Sequence of chain 1.C:
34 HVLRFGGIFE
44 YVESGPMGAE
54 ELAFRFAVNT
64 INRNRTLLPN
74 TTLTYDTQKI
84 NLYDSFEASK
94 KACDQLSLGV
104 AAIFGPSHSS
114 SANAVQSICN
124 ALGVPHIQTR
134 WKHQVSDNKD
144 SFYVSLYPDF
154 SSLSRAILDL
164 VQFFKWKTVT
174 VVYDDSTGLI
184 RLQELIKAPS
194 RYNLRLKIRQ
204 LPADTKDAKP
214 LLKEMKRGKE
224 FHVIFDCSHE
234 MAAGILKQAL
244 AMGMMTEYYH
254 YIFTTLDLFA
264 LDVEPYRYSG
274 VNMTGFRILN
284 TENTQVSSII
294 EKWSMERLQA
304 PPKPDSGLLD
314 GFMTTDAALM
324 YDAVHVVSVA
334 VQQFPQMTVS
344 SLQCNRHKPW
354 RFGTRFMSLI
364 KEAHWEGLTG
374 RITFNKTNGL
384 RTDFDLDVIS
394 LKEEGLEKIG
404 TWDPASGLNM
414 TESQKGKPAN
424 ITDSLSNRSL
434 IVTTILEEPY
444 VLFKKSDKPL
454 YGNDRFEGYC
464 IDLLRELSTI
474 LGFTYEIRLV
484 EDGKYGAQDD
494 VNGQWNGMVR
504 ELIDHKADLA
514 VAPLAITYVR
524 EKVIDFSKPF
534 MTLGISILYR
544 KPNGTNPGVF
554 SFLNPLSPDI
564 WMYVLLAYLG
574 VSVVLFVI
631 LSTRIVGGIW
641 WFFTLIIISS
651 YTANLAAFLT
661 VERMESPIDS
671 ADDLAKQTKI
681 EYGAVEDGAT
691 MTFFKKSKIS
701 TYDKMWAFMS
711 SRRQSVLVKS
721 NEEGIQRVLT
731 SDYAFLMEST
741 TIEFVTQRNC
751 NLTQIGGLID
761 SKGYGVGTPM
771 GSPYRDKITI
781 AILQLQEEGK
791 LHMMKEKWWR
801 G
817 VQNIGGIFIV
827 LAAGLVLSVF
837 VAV

Binding-site contacts:
Ligand atom C7 contacts residue ASN412 of chain 1.C at 3.3 Å.
Ligand atom C2 contacts residue ASN412 of chain 1.C at 2.5 Å.
Ligand atom O7 contacts residue SER409 of chain 1.C at 4.4 Å.
Ligand atom C5 contacts residue ASN412 of chain 1.C at 3.7 Å.
Ligand atom C4 contacts residue ASN412 of chain 1.C at 4.2 Å.
Ligand atom O5 contacts residue ASN412 of chain 1.C at 2.4 Å (h-bond).
Ligand atom C3 contacts residue ASN412 of chain 1.C at 3.8 Å.
Ligand atom O7 contacts residue ASN412 of chain 1.C at 3.2 Å (h-bond).
Ligand atom C8 contacts residue ASN412 of chain 1.C at 4.0 Å.
Ligand atom C1 contacts residue ASN412 of chain 1.C at 1.4 Å.
Ligand atom N2 contacts residue ASN412 of chain 1.C at 2.9 Å (h-bond).

The protein below binds the small molecule below.
Small molecule (SMILES): CC(=O)N[C@@H]1[C@@H](O)[C@H](O)[C@@H](CO)O[C@H]1O